A small-molecule ligand and the protein it binds are described below.
Small molecule (SMILES): C[C@]12CC[C@@H]3c4ccc(O)cc4C(=NOCC(=O)O)C[C@H]3[C@@H]1CC[C@@H]2O

Sequence of chain 1.H:
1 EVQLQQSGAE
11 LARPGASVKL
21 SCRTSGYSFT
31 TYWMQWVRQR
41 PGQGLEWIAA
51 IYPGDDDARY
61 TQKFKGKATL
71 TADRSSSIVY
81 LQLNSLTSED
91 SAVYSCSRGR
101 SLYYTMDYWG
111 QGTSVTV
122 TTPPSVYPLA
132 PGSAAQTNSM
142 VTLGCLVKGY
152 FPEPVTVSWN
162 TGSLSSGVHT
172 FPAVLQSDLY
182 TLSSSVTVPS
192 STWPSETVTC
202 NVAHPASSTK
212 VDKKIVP

Binding-site contacts:
Ligand atom C1 contacts residue ARG59 of chain 1.H at 3.5 Å.
Ligand atom C16 contacts residue ARG100 of chain 1.H at 3.7 Å.
Ligand atom C18 contacts residue TRP47 of chain 1.H at 4.0 Å (hydrophobic).
Ligand atom C2 contacts residue ARG59 of chain 1.H at 3.5 Å.
Ligand atom C6 contacts residue ARG59 of chain 1.H at 3.6 Å.
Ligand atom C19 contacts residue ARG59 of chain 1.H at 3.6 Å.
Ligand atom C10 contacts residue ARG59 of chain 1.H at 3.8 Å.
Ligand atom O17 contacts residue GLN35 of chain 1.H at 3.6 Å.
Ligand atom C11 contacts residue TRP93 of chain 1.G at 4.1 Å (hydrophobic).
Ligand atom C5 contacts residue TRP93 of chain 1.G at 4.0 Å (hydrophobic).
Ligand atom N19 contacts residue ARG59 of chain 1.H at 3.1 Å (salt-bridge).
Ligand atom C20 contacts residue ARG59 of chain 1.H at 3.6 Å.
Ligand atom C16 contacts residue LEU102 of chain 1.H at 4.0 Å (hydrophobic).
Ligand atom C17 contacts residue TRP33 of chain 1.H at 3.5 Å (hydrophobic).
Ligand atom C18 contacts residue LEU102 of chain 1.H at 3.4 Å (hydrophobic).
Ligand atom C3 contacts residue ARG59 of chain 1.H at 4.0 Å.
Ligand atom C16 contacts residue TRP33 of chain 1.H at 3.3 Å (hydrophobic).
Ligand atom C12 contacts residue TRP47 of chain 1.H at 3.9 Å (hydrophobic).
Ligand atom C14 contacts residue TRP33 of chain 1.H at 3.7 Å (hydrophobic).
Ligand atom C12 contacts residue ALA50 of chain 1.H at 3.6 Å (hydrophobic).
Ligand atom C11 contacts residue ALA50 of chain 1.H at 3.8 Å (hydrophobic).
Ligand atom O3 contacts residue ASN96 of chain 1.G at 3.2 Å.
Ligand atom C15 contacts residue SER101 of chain 1.H at 3.6 Å.
Ligand atom C10 contacts residue TRP93 of chain 1.G at 3.9 Å (hydrophobic).
Ligand atom C12 contacts residue GLN35 of chain 1.H at 3.9 Å.
Ligand atom C4 contacts residue ARG59 of chain 1.H at 3.7 Å.
Ligand atom C11 contacts residue TRP47 of chain 1.H at 3.9 Å (hydrophobic).
Ligand atom O20 contacts residue ARG59 of chain 1.H at 3.7 Å.
Ligand atom C18 contacts residue PHE98 of chain 1.G at 4.0 Å (hydrophobic).
Ligand atom C18 contacts residue TRP93 of chain 1.G at 4.1 Å (hydrophobic).
Ligand atom C17 contacts residue THR105 of chain 1.H at 4.0 Å.
Ligand atom O17 contacts residue THR105 of chain 1.H at 2.6 Å (h-bond).
Ligand atom C16 contacts residue SER101 of chain 1.H at 3.5 Å.
Ligand atom C2 contacts residue ASN96 of chain 1.G at 3.4 Å.
Ligand atom C3 contacts residue ASN96 of chain 1.G at 3.3 Å.
Ligand atom C15 contacts residue TRP33 of chain 1.H at 4.0 Å (hydrophobic).
Ligand atom C5 contacts residue ARG59 of chain 1.H at 3.7 Å.
Ligand atom C15 contacts residue LEU102 of chain 1.H at 3.6 Å (hydrophobic).
Ligand atom O17 contacts residue GLY99 of chain 1.H at 3.6 Å.
Ligand atom O19 contacts residue ARG59 of chain 1.H at 3.1 Å (salt-bridge).

Sequence of chain 1.G:
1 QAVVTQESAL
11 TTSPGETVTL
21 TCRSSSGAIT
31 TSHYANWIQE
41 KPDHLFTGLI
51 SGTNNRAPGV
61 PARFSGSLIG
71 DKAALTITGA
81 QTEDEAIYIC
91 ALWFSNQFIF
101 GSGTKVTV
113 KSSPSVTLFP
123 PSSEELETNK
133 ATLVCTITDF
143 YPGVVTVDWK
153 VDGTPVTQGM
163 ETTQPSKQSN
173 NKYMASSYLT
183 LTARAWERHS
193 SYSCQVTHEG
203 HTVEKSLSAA